This protein binds this small molecule.
Small molecule (SMILES): CC(=O)N[C@H]1[C@H](O[C@H]2[C@H](O)[C@@H](NC(C)=O)CO[C@@H]2CO)O[C@H](CO)[C@@H](O)[C@@H]1O

Binding-site contacts:
Ligand atom O3 contacts residue ASP2 of chain 1.A at 3.3 Å (salt-bridge).
Ligand atom C4 contacts residue ASN154 of chain 1.A at 4.3 Å.
Ligand atom C4 contacts residue ASN5 of chain 1.A at 4.2 Å.
Ligand atom N2 contacts residue ASN5 of chain 1.A at 2.9 Å (h-bond).
Ligand atom C1 contacts residue PHE3 of chain 1.A at 3.7 Å (hydrophobic).
Ligand atom C8 contacts residue ASP2 of chain 1.A at 3.6 Å.
Ligand atom C7 contacts residue PHE3 of chain 1.A at 3.6 Å (hydrophobic).
Ligand atom C3 contacts residue ASP2 of chain 1.A at 4.1 Å.
Ligand atom C3 contacts residue PHE3 of chain 1.A at 4.3 Å (hydrophobic).
Ligand atom O5 contacts residue ASP2 of chain 1.A at 3.5 Å (salt-bridge).
Ligand atom C6 contacts residue ASP2 of chain 1.A at 3.2 Å.
Ligand atom C5 contacts residue ASN154 of chain 1.A at 3.3 Å.
Ligand atom N2 contacts residue PHE3 of chain 1.A at 2.8 Å (h-bond).
Ligand atom O5 contacts residue ASN154 of chain 1.A at 3.9 Å.
Ligand atom C3 contacts residue ASN5 of chain 1.A at 3.8 Å.
Ligand atom C1 contacts residue ASN154 of chain 1.A at 3.9 Å.
Ligand atom C8 contacts residue PHE3 of chain 1.A at 3.4 Å (hydrophobic).
Ligand atom O4 contacts residue ASN154 of chain 1.A at 4.4 Å.
Ligand atom C7 contacts residue ASN5 of chain 1.A at 3.8 Å.
Ligand atom C5 contacts residue ASN5 of chain 1.A at 3.6 Å.
Ligand atom O7 contacts residue ASN5 of chain 1.A at 4.2 Å.
Ligand atom O5 contacts residue ASN5 of chain 1.A at 2.3 Å (h-bond).
Ligand atom C2 contacts residue PHE3 of chain 1.A at 3.8 Å (hydrophobic).
Ligand atom C2 contacts residue ASN5 of chain 1.A at 2.4 Å.
Ligand atom C6 contacts residue ASN154 of chain 1.A at 3.8 Å.
Ligand atom C5 contacts residue ASP2 of chain 1.A at 4.0 Å.
Ligand atom C7 contacts residue ASP2 of chain 1.A at 3.8 Å.
Ligand atom C1 contacts residue ASN5 of chain 1.A at 1.5 Å.
Ligand atom N2 contacts residue ASP2 of chain 1.A at 3.8 Å.
Ligand atom O6 contacts residue ASP2 of chain 1.A at 2.6 Å (salt-bridge).

Sequence of chain 1.A:
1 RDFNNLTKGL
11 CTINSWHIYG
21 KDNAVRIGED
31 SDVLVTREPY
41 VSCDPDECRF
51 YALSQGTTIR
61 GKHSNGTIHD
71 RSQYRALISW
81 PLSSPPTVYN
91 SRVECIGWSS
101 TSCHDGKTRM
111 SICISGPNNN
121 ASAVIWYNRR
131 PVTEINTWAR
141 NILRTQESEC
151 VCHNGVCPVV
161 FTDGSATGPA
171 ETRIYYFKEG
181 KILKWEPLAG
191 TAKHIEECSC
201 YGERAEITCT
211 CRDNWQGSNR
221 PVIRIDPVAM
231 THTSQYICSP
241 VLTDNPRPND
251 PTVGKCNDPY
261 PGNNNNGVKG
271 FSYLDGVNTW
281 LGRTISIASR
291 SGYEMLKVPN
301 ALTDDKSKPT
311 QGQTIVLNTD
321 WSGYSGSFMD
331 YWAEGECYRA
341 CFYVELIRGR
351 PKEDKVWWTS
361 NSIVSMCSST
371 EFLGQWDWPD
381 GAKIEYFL